Binding-site contacts:
Ligand atom C3 contacts residue ASN269 of chain 1.A at 3.8 Å.
Ligand atom C7 contacts residue ASP234 of chain 1.A at 3.9 Å.
Ligand atom N2 contacts residue ASP234 of chain 1.A at 4.3 Å.
Ligand atom N2 contacts residue ASN269 of chain 1.A at 2.9 Å (h-bond).
Ligand atom C7 contacts residue ASN269 of chain 1.A at 4.0 Å.
Ligand atom C5 contacts residue ASN269 of chain 1.A at 3.6 Å.
Ligand atom C4 contacts residue ASN269 of chain 1.A at 4.2 Å.
Ligand atom C2 contacts residue ASN269 of chain 1.A at 2.4 Å.
Ligand atom O5 contacts residue ASN269 of chain 1.A at 2.3 Å (h-bond).
Ligand atom C8 contacts residue ASP234 of chain 1.A at 3.3 Å.
Ligand atom C1 contacts residue ASN269 of chain 1.A at 1.4 Å.

Sequence of chain 1.A:
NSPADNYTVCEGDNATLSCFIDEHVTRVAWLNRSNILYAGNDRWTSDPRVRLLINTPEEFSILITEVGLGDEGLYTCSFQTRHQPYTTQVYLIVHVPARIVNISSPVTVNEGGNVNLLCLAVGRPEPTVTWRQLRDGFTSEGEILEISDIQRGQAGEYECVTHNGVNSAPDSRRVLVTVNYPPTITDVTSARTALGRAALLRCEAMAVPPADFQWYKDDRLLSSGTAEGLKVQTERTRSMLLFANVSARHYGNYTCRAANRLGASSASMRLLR

The small molecule below binds the protein below.
Small molecule (SMILES): CC(=O)N[C@@H]1[C@@H](O)[C@H](O)[C@@H](CO)O[C@H]1O